Sequence of chain 23.C:
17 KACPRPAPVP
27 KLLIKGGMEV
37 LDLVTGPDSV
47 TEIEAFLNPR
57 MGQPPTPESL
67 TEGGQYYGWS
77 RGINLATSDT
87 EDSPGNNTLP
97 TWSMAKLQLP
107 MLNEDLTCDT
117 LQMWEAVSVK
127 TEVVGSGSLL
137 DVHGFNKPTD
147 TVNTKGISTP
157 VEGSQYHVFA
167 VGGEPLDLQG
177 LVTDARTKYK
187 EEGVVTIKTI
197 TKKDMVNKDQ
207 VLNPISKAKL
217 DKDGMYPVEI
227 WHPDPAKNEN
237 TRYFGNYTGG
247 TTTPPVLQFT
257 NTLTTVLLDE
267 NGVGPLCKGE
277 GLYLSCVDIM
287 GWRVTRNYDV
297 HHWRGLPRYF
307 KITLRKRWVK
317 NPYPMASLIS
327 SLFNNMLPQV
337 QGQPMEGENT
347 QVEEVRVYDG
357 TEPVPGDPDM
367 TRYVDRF

Binding-site contacts:
Ligand atom C3 contacts residue GLY78 of chain 23.C at 4.1 Å.
Ligand atom C10 contacts residue TYR72 of chain 23.C at 4.0 Å (hydrophobic).
Ligand atom O10 contacts residue ASN293 of chain 23.C at 4.5 Å.
Ligand atom C3 contacts residue HIS298 of chain 23.C at 4.0 Å.
Ligand atom C7 contacts residue TYR72 of chain 23.C at 4.3 Å (hydrophobic).
Ligand atom C1 contacts residue GLY78 of chain 23.C at 4.0 Å.
Ligand atom C2 contacts residue GLY78 of chain 23.C at 4.0 Å.
Ligand atom C4 contacts residue HIS298 of chain 23.C at 3.9 Å.
Ligand atom O4 contacts residue ASN80 of chain 23.C at 4.4 Å.
Ligand atom O4 contacts residue THR291 of chain 23.C at 3.9 Å.
Ligand atom O1B contacts residue SER89 of chain 23.C at 4.4 Å.
Ligand atom O1B contacts residue ARG77 of chain 23.C at 3.1 Å (salt-bridge).
Ligand atom O8 contacts residue ARG77 of chain 23.C at 3.5 Å (salt-bridge).
Ligand atom O4 contacts residue ILE79 of chain 23.C at 3.9 Å.
Ligand atom C6 contacts residue ASN93 of chain 23.C at 3.9 Å.
Ligand atom O1A contacts residue ARG77 of chain 23.C at 2.9 Å (salt-bridge).
Ligand atom C1 contacts residue ARG77 of chain 23.C at 3.4 Å.
Ligand atom C3 contacts residue GLY78 of chain 23.C at 3.8 Å.
Ligand atom C6 contacts residue TYR72 of chain 23.C at 3.7 Å (hydrophobic).
Ligand atom O1A contacts residue GLY78 of chain 23.C at 3.1 Å (h-bond).
Ligand atom O4 contacts residue HIS298 of chain 23.C at 3.1 Å (h-bond).
Ligand atom O6 contacts residue ASN93 of chain 23.C at 4.3 Å.
Ligand atom C4 contacts residue GLY78 of chain 23.C at 3.5 Å.
Ligand atom N5 contacts residue TYR72 of chain 23.C at 2.9 Å (h-bond).
Ligand atom O1A contacts residue TYR72 of chain 23.C at 4.0 Å.
Ligand atom O1B contacts residue TYR72 of chain 23.C at 4.2 Å.
Ligand atom C3 contacts residue ARG77 of chain 23.C at 4.3 Å.
Ligand atom O8 contacts residue TYR72 of chain 23.C at 4.0 Å.
Ligand atom O4 contacts residue TYR72 of chain 23.C at 4.0 Å.
Ligand atom C8 contacts residue ARG77 of chain 23.C at 4.4 Å.
Ligand atom O4 contacts residue GLY78 of chain 23.C at 3.4 Å.
Ligand atom C5 contacts residue TYR72 of chain 23.C at 3.5 Å (hydrophobic).
Ligand atom C11 contacts residue ASP85 of chain 23.D at 4.0 Å.
Ligand atom C1 contacts residue TYR72 of chain 23.C at 4.3 Å (hydrophobic).
Ligand atom C11 contacts residue TYR72 of chain 23.C at 4.2 Å (hydrophobic).
Ligand atom C4 contacts residue TYR72 of chain 23.C at 3.5 Å (hydrophobic).
Ligand atom O3 contacts residue GLY78 of chain 23.C at 3.5 Å.

Sequence of chain 23.D:
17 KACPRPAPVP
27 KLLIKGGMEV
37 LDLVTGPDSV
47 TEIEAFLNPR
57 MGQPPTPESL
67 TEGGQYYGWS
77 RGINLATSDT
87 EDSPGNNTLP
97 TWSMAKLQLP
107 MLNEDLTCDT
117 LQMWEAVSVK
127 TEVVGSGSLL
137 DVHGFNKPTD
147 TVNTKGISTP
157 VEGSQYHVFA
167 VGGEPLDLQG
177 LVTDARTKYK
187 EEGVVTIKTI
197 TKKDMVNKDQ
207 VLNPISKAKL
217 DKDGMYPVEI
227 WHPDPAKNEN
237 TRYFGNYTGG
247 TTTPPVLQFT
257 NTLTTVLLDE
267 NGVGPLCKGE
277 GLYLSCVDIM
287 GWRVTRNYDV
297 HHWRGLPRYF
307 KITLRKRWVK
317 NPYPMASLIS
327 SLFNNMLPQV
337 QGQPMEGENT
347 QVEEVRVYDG

A small-molecule ligand and the protein it binds are described below.
Small molecule (SMILES): CC(=O)N[C@@H]1[C@@H](O[C@@H]2O[C@H](CO)[C@H](O)[C@H](O[C@]3(C(=O)O)C[C@H](O)[C@@H](NC(C)=O)[C@H]([C@H](O)[C@H](O)CO)O3)[C@H]2O)[C@H](O)[C@@H](CO[C@]2(C(=O)O)C[C@H](O)[C@@H](NC(C)=O)[C@H]([C@H](O)[C@H](O)CO)O2)O[C@H]1O